This small molecule binds to this protein.
Small molecule (SMILES): CNc1nccc(-c2cccnc2Oc2ccc(NC(=O)Nc3cccc(C(F)(F)F)c3)cc2C)n1

Sequence of chain 1.A:
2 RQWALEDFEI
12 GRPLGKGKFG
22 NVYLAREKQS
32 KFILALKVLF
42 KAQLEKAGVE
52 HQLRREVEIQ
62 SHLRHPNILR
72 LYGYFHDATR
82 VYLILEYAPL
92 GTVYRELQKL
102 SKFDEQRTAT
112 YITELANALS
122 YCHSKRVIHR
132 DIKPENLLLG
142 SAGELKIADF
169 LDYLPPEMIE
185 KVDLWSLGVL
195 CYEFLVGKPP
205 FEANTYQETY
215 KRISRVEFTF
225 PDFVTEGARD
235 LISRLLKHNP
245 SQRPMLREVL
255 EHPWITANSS

Binding-site contacts:
Ligand atom C3 contacts residue LEU139 of chain 1.A at 3.8 Å (hydrophobic).
Ligand atom C8 contacts residue LYS17 of chain 1.A at 3.8 Å.
Ligand atom N4 contacts residue ALA89 of chain 1.A at 2.8 Å (h-bond).
Ligand atom C24 contacts residue SO41 of chain 1.D at 3.2 Å.
Ligand atom F3 contacts residue GLN53 of chain 1.A at 3.5 Å.
Ligand atom N6 contacts residue PHE151 of chain 1.A at 3.7 Å.
Ligand atom C15 contacts residue ALA149 of chain 1.A at 3.3 Å (hydrophobic).
Ligand atom C14 contacts residue ALA149 of chain 1.A at 3.8 Å (hydrophobic).
Ligand atom N2 contacts residue ALA89 of chain 1.A at 3.1 Å (h-bond).
Ligand atom C21 contacts residue PHE20 of chain 1.A at 3.5 Å (hydrophobic).
Ligand atom N2 contacts residue TYR88 of chain 1.A at 3.8 Å.
Ligand atom C6 contacts residue VAL23 of chain 1.A at 3.7 Å (hydrophobic).
Ligand atom C1 contacts residue ALA89 of chain 1.A at 3.8 Å (hydrophobic).
Ligand atom C7 contacts residue VAL23 of chain 1.A at 3.6 Å (hydrophobic).
Ligand atom F3 contacts residue LEU54 of chain 1.A at 3.2 Å.
Ligand atom C17 contacts residue ALA149 of chain 1.A at 3.8 Å (hydrophobic).
Ligand atom C4 contacts residue GLU87 of chain 1.A at 3.3 Å.
Ligand atom N4 contacts residue TYR88 of chain 1.A at 3.6 Å.
Ligand atom C18 contacts residue SO41 of chain 1.D at 3.6 Å.
Ligand atom C12 contacts residue LEU86 of chain 1.A at 3.5 Å (hydrophobic).
Ligand atom C18 contacts residue LYS38 of chain 1.A at 3.7 Å.
Ligand atom C20 contacts residue LYS19 of chain 1.A at 3.6 Å.
Ligand atom C1 contacts residue LEU139 of chain 1.A at 3.8 Å (hydrophobic).
Ligand atom N2 contacts residue GLU87 of chain 1.A at 3.8 Å.
Ligand atom C4 contacts residue ALA36 of chain 1.A at 3.8 Å (hydrophobic).
Ligand atom C19 contacts residue SO41 of chain 1.D at 3.2 Å.
Ligand atom O2 contacts residue LYS38 of chain 1.A at 2.5 Å (salt-bridge).
Ligand atom N6 contacts residue SO41 of chain 1.D at 2.9 Å (h-bond).
Ligand atom C6 contacts residue LEU15 of chain 1.A at 3.8 Å (hydrophobic).
Ligand atom F1 contacts residue VAL50 of chain 1.A at 3.3 Å.
Ligand atom N5 contacts residue PHE151 of chain 1.A at 3.7 Å.
Ligand atom C7 contacts residue LEU15 of chain 1.A at 3.8 Å (hydrophobic).
Ligand atom C8 contacts residue VAL23 of chain 1.A at 3.5 Å (hydrophobic).
Ligand atom N2 contacts residue LEU139 of chain 1.A at 3.6 Å.
Ligand atom C10 contacts residue ALA89 of chain 1.A at 3.3 Å (hydrophobic).
Ligand atom C4 contacts residue LEU139 of chain 1.A at 3.7 Å (hydrophobic).
Ligand atom N5 contacts residue SO41 of chain 1.D at 3.7 Å.
Ligand atom N3 contacts residue VAL23 of chain 1.A at 3.6 Å.
Ligand atom C15 contacts residue SO41 of chain 1.D at 3.8 Å.
Ligand atom C21 contacts residue LYS19 of chain 1.A at 3.7 Å.